The small molecule below binds the protein below.
Small molecule (SMILES): C1CC[C@H]2O[C@H]2C1

Binding-site contacts:
Ligand atom C3 contacts residue MET173 of chain 1.A at 3.6 Å (hydrophobic).
Ligand atom C3 contacts residue VAL242 of chain 1.A at 4.4 Å (hydrophobic).
Ligand atom C2 contacts residue LEU174 of chain 1.A at 3.8 Å (hydrophobic).
Ligand atom C6 contacts residue PHE34 of chain 1.A at 4.0 Å (hydrophobic).
Ligand atom C4 contacts residue TRP271 of chain 1.A at 4.5 Å (hydrophobic).
Ligand atom O contacts residue PHE34 of chain 1.A at 4.0 Å.
Ligand atom O contacts residue TRP271 of chain 1.A at 3.6 Å.
Ligand atom C6 contacts residue MET173 of chain 1.A at 3.7 Å (hydrophobic).
Ligand atom O contacts residue PRO35 of chain 1.A at 3.9 Å.
Ligand atom C1 contacts residue MET173 of chain 1.A at 3.7 Å (hydrophobic).
Ligand atom C2 contacts residue SER177 of chain 1.A at 3.2 Å.
Ligand atom C4 contacts residue TYR148 of chain 1.A at 4.3 Å (hydrophobic).
Ligand atom C5 contacts residue TYR148 of chain 1.A at 3.5 Å (hydrophobic).
Ligand atom C4 contacts residue SER177 of chain 1.A at 3.8 Å.
Ligand atom C1 contacts residue TRP271 of chain 1.A at 4.4 Å (hydrophobic).
Ligand atom C2 contacts residue MET173 of chain 1.A at 3.0 Å (hydrophobic).
Ligand atom C5 contacts residue MET173 of chain 1.A at 4.0 Å (hydrophobic).
Ligand atom C4 contacts residue VAL242 of chain 1.A at 4.3 Å (hydrophobic).
Ligand atom C4 contacts residue ALA243 of chain 1.A at 4.3 Å (hydrophobic).
Ligand atom C2 contacts residue TRP271 of chain 1.A at 4.2 Å (hydrophobic).
Ligand atom C1 contacts residue LEU174 of chain 1.A at 4.2 Å (hydrophobic).
Ligand atom C3 contacts residue SER177 of chain 1.A at 3.2 Å.
Ligand atom C6 contacts residue TYR148 of chain 1.A at 4.3 Å (hydrophobic).

Sequence of chain 1.A:
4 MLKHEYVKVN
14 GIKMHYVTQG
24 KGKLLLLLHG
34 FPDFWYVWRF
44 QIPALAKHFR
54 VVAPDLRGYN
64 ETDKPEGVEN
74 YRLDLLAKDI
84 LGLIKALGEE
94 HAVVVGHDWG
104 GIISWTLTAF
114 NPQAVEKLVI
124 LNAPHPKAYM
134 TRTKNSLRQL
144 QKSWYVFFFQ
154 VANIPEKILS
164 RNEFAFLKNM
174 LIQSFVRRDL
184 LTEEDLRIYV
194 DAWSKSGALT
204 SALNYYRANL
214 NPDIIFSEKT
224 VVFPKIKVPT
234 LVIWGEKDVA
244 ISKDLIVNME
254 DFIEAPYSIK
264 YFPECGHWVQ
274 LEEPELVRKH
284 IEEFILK